The small molecule below binds the protein below.
Small molecule (SMILES): OC[C@@H](O)C(O)[C@@H](O)CO

Binding-site contacts:
Ligand atom O5 contacts residue GLU124 of chain 2.A at 2.7 Å (salt-bridge).
Ligand atom C1 contacts residue ARG254 of chain 2.A at 3.8 Å.
Ligand atom C1 contacts residue CYS114 of chain 2.A at 3.9 Å (hydrophobic).
Ligand atom O4 contacts residue GLU124 of chain 2.A at 2.8 Å (salt-bridge).
Ligand atom C4 contacts residue GLU215 of chain 2.A at 3.4 Å.
Ligand atom O2 contacts residue GLU222 of chain 2.A at 3.3 Å (salt-bridge).
Ligand atom C4 contacts residue GLU124 of chain 2.A at 3.0 Å.
Ligand atom C2 contacts residue ILE76 of chain 2.A at 3.7 Å (hydrophobic).
Ligand atom O3 contacts residue MET106 of chain 2.A at 4.0 Å.
Ligand atom O4 contacts residue HIS117 of chain 2.A at 3.1 Å (h-bond).
Ligand atom O3 contacts residue GLU215 of chain 2.A at 3.2 Å (salt-bridge).
Ligand atom O1 contacts residue PHE245 of chain 2.A at 4.0 Å.
Ligand atom O5 contacts residue TYR126 of chain 2.A at 3.8 Å.
Ligand atom O1 contacts residue ARG254 of chain 2.A at 3.0 Å (salt-bridge).
Ligand atom C3 contacts residue ILE76 of chain 2.A at 4.0 Å (hydrophobic).
Ligand atom O5 contacts residue GLU215 of chain 2.A at 4.0 Å.
Ligand atom O2 contacts residue LYS122 of chain 2.A at 3.3 Å (salt-bridge).
Ligand atom O4 contacts residue HIS119 of chain 2.A at 2.9 Å (h-bond).
Ligand atom C5 contacts residue HIS117 of chain 2.A at 3.6 Å.
Ligand atom O5 contacts residue HIS117 of chain 2.A at 3.3 Å (h-bond).
Ligand atom C2 contacts residue ARG254 of chain 2.A at 3.4 Å.
Ligand atom C5 contacts residue CYS114 of chain 2.A at 3.6 Å (hydrophobic).
Ligand atom C5 contacts residue PHE201 of chain 2.A at 3.8 Å (hydrophobic).
Ligand atom C4 contacts residue LYS122 of chain 2.A at 3.9 Å.
Ligand atom O2 contacts residue ARG254 of chain 2.A at 3.4 Å (salt-bridge).
Ligand atom O3 contacts residue LYS122 of chain 2.A at 3.6 Å.
Ligand atom O1 contacts residue PHE53 of chain 2.A at 3.8 Å.
Ligand atom C5 contacts residue GLU124 of chain 2.A at 3.6 Å.
Ligand atom C4 contacts residue HIS117 of chain 2.A at 3.9 Å.
Ligand atom O3 contacts residue LYS104 of chain 2.A at 3.6 Å.
Ligand atom O4 contacts residue CO1 of chain 2.B at 2.1 Å.
Ligand atom O4 contacts residue LYS122 of chain 2.A at 3.4 Å (salt-bridge).
Ligand atom O5 contacts residue CO1 of chain 2.B at 2.2 Å.
Ligand atom C5 contacts residue CO1 of chain 2.B at 2.9 Å.
Ligand atom O5 contacts residue HIS199 of chain 2.A at 3.0 Å (h-bond).
Ligand atom C3 contacts residue GLU215 of chain 2.A at 3.8 Å.
Ligand atom O5 contacts residue PHE201 of chain 2.A at 3.7 Å.
Ligand atom C3 contacts residue MET106 of chain 2.A at 4.0 Å (hydrophobic).
Ligand atom C4 contacts residue CO1 of chain 2.B at 2.8 Å.
Ligand atom C5 contacts residue GLU215 of chain 2.A at 3.7 Å.

Sequence of chain 2.A:
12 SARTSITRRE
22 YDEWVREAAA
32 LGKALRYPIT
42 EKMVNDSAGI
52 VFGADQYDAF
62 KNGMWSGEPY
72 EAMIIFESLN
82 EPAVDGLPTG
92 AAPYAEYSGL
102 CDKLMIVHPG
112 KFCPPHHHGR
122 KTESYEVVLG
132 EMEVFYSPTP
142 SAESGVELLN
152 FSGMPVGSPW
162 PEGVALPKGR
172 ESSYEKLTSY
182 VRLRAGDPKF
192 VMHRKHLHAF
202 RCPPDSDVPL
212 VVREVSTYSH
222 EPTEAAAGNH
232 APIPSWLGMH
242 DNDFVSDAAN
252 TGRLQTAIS